Binding-site contacts:
Ligand atom C2 contacts residue UDP1 of chain 1.F at 3.9 Å.
Ligand atom O2 contacts residue TRP116 of chain 1.B at 3.1 Å.
Ligand atom C4 contacts residue GLU238 of chain 1.B at 3.5 Å.
Ligand atom O5 contacts residue SER120 of chain 1.B at 2.9 Å (h-bond).
Ligand atom O1 contacts residue TRP116 of chain 1.B at 3.3 Å.
Ligand atom C5 contacts residue ASP237 of chain 1.B at 4.0 Å.
Ligand atom O1 contacts residue UDP1 of chain 1.F at 3.4 Å (h-bond).
Ligand atom O4 contacts residue TRP235 of chain 1.B at 2.9 Å (h-bond).
Ligand atom O2 contacts residue UDP1 of chain 1.F at 4.1 Å.
Ligand atom C6 contacts residue ASP237 of chain 1.B at 3.3 Å.
Ligand atom C6 contacts residue ASP146 of chain 1.B at 3.9 Å.
Ligand atom C6 contacts residue ARG123 of chain 1.B at 3.5 Å.
Ligand atom O5 contacts residue UDP1 of chain 1.F at 3.3 Å (h-bond).
Ligand atom O2 contacts residue HIS236 of chain 1.B at 2.6 Å (h-bond).
Ligand atom O4 contacts residue GLU238 of chain 1.B at 2.9 Å (salt-bridge).
Ligand atom O6 contacts residue UDP1 of chain 1.F at 3.2 Å.
Ligand atom C6 contacts residue ALA202 of chain 1.B at 3.3 Å (hydrophobic).
Ligand atom O3 contacts residue HIS236 of chain 1.B at 3.5 Å (h-bond).
Ligand atom C4 contacts residue TRP235 of chain 1.B at 3.7 Å (hydrophobic).
Ligand atom C3 contacts residue HIS236 of chain 1.B at 3.9 Å.
Ligand atom O3 contacts residue TRP235 of chain 1.B at 2.6 Å (h-bond).
Ligand atom O6 contacts residue ASP146 of chain 1.B at 2.6 Å (salt-bridge).
Ligand atom O4 contacts residue ASP237 of chain 1.B at 3.4 Å (salt-bridge).
Ligand atom O1 contacts residue SER120 of chain 1.B at 2.9 Å (h-bond).
Ligand atom O6 contacts residue ALA202 of chain 1.B at 3.9 Å.
Ligand atom C5 contacts residue SER120 of chain 1.B at 4.1 Å.
Ligand atom C3 contacts residue UDP1 of chain 1.F at 3.5 Å.
Ligand atom C1 contacts residue SER120 of chain 1.B at 3.5 Å.
Ligand atom C2 contacts residue TRP116 of chain 1.B at 4.0 Å (hydrophobic).
Ligand atom C3 contacts residue TRP235 of chain 1.B at 3.6 Å (hydrophobic).
Ligand atom C1 contacts residue UDP1 of chain 1.F at 3.0 Å.
Ligand atom C4 contacts residue UDP1 of chain 1.F at 4.0 Å.
Ligand atom C1 contacts residue TRP116 of chain 1.B at 4.1 Å (hydrophobic).
Ligand atom C2 contacts residue HIS236 of chain 1.B at 3.2 Å.
Ligand atom O5 contacts residue ARG123 of chain 1.B at 4.1 Å.
Ligand atom O6 contacts residue ARG123 of chain 1.B at 2.8 Å (salt-bridge).
Ligand atom C5 contacts residue UDP1 of chain 1.F at 3.6 Å.
Ligand atom O1 contacts residue ARG286 of chain 1.B at 4.0 Å.
Ligand atom O6 contacts residue ASP237 of chain 1.B at 3.9 Å.
Ligand atom O5 contacts residue ASP237 of chain 1.B at 3.9 Å.

Sequence of chain 1.B:
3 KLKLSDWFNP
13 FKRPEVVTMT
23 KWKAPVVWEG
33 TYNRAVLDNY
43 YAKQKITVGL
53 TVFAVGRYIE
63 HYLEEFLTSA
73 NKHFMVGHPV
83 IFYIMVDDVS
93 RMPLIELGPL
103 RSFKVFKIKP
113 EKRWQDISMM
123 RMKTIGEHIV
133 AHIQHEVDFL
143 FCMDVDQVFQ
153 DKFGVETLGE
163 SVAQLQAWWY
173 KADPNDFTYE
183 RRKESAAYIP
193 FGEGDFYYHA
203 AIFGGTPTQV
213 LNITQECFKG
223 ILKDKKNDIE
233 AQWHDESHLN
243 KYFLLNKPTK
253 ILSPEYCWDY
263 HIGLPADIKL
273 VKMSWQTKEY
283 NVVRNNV

A protein and the small-molecule ligand that binds it are described below.
Small molecule (SMILES): OC[C@H]1O[C@@H](O)[C@H](O)[C@@H](O)[C@H]1O